Sequence of chain 4.E:
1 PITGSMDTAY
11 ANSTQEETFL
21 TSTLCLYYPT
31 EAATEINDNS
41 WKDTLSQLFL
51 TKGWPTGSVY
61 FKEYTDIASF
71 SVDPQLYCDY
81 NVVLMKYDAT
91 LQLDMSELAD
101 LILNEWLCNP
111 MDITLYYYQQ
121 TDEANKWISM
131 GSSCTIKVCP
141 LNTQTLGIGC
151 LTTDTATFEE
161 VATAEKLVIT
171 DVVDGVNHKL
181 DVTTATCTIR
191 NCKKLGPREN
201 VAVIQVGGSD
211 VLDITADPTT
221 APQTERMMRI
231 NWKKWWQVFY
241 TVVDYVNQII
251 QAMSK

Binding-site contacts:
Ligand atom N2 contacts residue ASN12 of chain 4.E at 3.8 Å.
Ligand atom C7 contacts residue ASN12 of chain 4.E at 3.9 Å.
Ligand atom C2 contacts residue ASN12 of chain 4.E at 3.3 Å.
Ligand atom C5 contacts residue ASN12 of chain 4.E at 4.1 Å.
Ligand atom O5 contacts residue ASN12 of chain 4.E at 2.7 Å (h-bond).
Ligand atom O7 contacts residue ASN12 of chain 4.E at 3.6 Å.
Ligand atom C1 contacts residue ASN12 of chain 4.E at 2.2 Å.

This protein binds this small molecule.
Small molecule (SMILES): CC(=O)N[C@H]1[C@H](O[C@H]2[C@H](O)[C@@H](NC(C)=O)CO[C@@H]2CO)O[C@H](CO)[C@@H](O)[C@@H]1O